Binding-site contacts:
Ligand atom C01 contacts residue THR558 of chain 1.A at 4.3 Å.
Ligand atom C07 contacts residue LEU460 of chain 1.D at 3.9 Å (hydrophobic).
Ligand atom C17 contacts residue MET466 of chain 1.D at 4.0 Å (hydrophobic).
Ligand atom F01 contacts residue PHE425 of chain 1.D at 3.9 Å.
Ligand atom F03 contacts residue THR479 of chain 1.D at 3.4 Å.
Ligand atom F02 contacts residue THR479 of chain 1.D at 3.3 Å.
Ligand atom C22 contacts residue ILE486 of chain 1.D at 4.0 Å (hydrophobic).
Ligand atom C18 contacts residue ILE482 of chain 1.D at 4.1 Å (hydrophobic).
Ligand atom C05 contacts residue ALA561 of chain 1.A at 4.4 Å (hydrophobic).
Ligand atom N01 contacts residue VAL459 of chain 1.D at 4.0 Å.
Ligand atom C08 contacts residue LEU460 of chain 1.D at 4.4 Å (hydrophobic).
Ligand atom C08 contacts residue CYS463 of chain 1.D at 4.3 Å (hydrophobic).
Ligand atom F02 contacts residue PHE425 of chain 1.D at 3.1 Å.
Ligand atom F02 contacts residue MET466 of chain 1.D at 4.0 Å.
Ligand atom C02 contacts residue ALA561 of chain 1.A at 4.2 Å (hydrophobic).
Ligand atom C19 contacts residue PHE425 of chain 1.D at 4.3 Å (hydrophobic).
Ligand atom F03 contacts residue GLN483 of chain 1.D at 2.9 Å.
Ligand atom C20 contacts residue GLN483 of chain 1.D at 3.8 Å.
Ligand atom C03 contacts residue ALA561 of chain 1.A at 4.4 Å (hydrophobic).
Ligand atom C12 contacts residue LEU428 of chain 1.D at 3.8 Å (hydrophobic).
Ligand atom C01 contacts residue ALA561 of chain 1.A at 4.0 Å (hydrophobic).
Ligand atom O01 contacts residue PHE456 of chain 1.D at 3.5 Å.
Ligand atom C03 contacts residue PHE456 of chain 1.D at 4.2 Å (hydrophobic).
Ligand atom C20 contacts residue THR479 of chain 1.D at 4.3 Å.
Ligand atom F03 contacts residue ILE482 of chain 1.D at 3.4 Å.
Ligand atom C13 contacts residue LEU428 of chain 1.D at 3.6 Å (hydrophobic).
Ligand atom C09 contacts residue ILE565 of chain 1.A at 3.8 Å (hydrophobic).
Ligand atom C04 contacts residue ALA561 of chain 1.A at 4.2 Å (hydrophobic).
Ligand atom O01 contacts residue ILE557 of chain 1.A at 3.8 Å.
Ligand atom N01 contacts residue THR558 of chain 1.A at 3.8 Å.
Ligand atom C18 contacts residue MET466 of chain 1.D at 3.5 Å (hydrophobic).
Ligand atom C04 contacts residue VAL459 of chain 1.D at 4.0 Å (hydrophobic).
Ligand atom F01 contacts residue GLN483 of chain 1.D at 3.3 Å.
Ligand atom N01 contacts residue ALA561 of chain 1.A at 4.0 Å.
Ligand atom C01 contacts residue PHE456 of chain 1.D at 3.4 Å (hydrophobic).
Ligand atom N01 contacts residue PHE456 of chain 1.D at 4.0 Å.
Ligand atom O01 contacts residue THR558 of chain 1.A at 3.8 Å.
Ligand atom F01 contacts residue PRO424 of chain 1.D at 4.2 Å.
Ligand atom C02 contacts residue PHE456 of chain 1.D at 3.5 Å (hydrophobic).
Ligand atom C20 contacts residue PHE425 of chain 1.D at 4.0 Å (hydrophobic).

Sequence of chain 1.A:
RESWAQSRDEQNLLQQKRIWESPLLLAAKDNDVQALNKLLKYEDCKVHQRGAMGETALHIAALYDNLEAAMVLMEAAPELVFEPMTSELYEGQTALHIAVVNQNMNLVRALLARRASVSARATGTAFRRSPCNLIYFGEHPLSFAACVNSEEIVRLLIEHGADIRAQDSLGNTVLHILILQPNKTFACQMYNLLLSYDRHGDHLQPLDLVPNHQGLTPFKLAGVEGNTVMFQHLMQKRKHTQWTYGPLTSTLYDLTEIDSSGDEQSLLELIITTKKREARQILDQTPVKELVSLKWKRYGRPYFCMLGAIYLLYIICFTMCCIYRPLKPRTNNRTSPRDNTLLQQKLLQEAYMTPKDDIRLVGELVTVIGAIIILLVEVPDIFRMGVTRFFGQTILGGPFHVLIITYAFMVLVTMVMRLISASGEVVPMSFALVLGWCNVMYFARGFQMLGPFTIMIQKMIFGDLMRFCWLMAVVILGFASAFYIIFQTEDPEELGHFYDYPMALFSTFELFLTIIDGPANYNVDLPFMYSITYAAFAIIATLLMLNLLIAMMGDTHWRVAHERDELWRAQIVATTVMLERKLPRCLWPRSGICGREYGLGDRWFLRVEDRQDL

This protein binds this small molecule.
Small molecule (SMILES): O=c1ccc(CN2CCN(C3CCC(c4cccc(C(F)(F)F)c4)CC3)CC2)c[nH]1

Sequence of chain 1.D:
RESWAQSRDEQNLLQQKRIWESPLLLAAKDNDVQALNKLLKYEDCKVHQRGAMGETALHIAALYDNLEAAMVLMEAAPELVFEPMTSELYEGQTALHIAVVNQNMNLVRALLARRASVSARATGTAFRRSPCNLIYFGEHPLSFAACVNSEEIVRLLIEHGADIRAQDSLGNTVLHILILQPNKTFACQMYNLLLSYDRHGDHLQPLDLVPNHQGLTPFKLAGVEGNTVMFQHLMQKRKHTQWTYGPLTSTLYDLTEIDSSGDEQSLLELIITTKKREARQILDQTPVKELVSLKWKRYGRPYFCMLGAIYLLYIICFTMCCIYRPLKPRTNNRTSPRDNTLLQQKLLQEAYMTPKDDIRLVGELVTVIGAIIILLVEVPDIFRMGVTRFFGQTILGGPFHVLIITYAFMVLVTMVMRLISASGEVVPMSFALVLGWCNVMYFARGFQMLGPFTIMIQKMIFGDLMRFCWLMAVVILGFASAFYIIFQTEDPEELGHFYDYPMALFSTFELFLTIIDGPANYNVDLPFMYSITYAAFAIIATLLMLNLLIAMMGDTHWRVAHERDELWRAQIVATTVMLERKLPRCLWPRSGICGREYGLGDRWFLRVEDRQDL